Binding-site contacts:
Ligand atom O7 contacts residue PRO547 of chain 1.A at 4.0 Å.
Ligand atom C2 contacts residue ASN551 of chain 1.A at 2.5 Å.
Ligand atom O5 contacts residue PRO547 of chain 1.A at 4.1 Å.
Ligand atom C7 contacts residue PRO547 of chain 1.A at 3.8 Å (hydrophobic).
Ligand atom C1 contacts residue ASP550 of chain 1.A at 4.0 Å.
Ligand atom O6 contacts residue HIS545 of chain 1.A at 4.4 Å.
Ligand atom O5 contacts residue GLY546 of chain 1.A at 4.3 Å.
Ligand atom O6 contacts residue ASN551 of chain 1.A at 4.0 Å.
Ligand atom C8 contacts residue GLY548 of chain 1.A at 4.4 Å.
Ligand atom N2 contacts residue PRO547 of chain 1.A at 3.6 Å.
Ligand atom N2 contacts residue ASP550 of chain 1.A at 3.7 Å.
Ligand atom C2 contacts residue ASP550 of chain 1.A at 4.4 Å.
Ligand atom N2 contacts residue ASN551 of chain 1.A at 2.9 Å (h-bond).
Ligand atom C3 contacts residue ASN551 of chain 1.A at 3.9 Å.
Ligand atom C8 contacts residue ASP550 of chain 1.A at 3.7 Å.
Ligand atom C1 contacts residue PRO547 of chain 1.A at 4.3 Å (hydrophobic).
Ligand atom C7 contacts residue ASP550 of chain 1.A at 4.3 Å.
Ligand atom C8 contacts residue PRO547 of chain 1.A at 3.9 Å (hydrophobic).
Ligand atom C2 contacts residue PRO547 of chain 1.A at 4.1 Å (hydrophobic).
Ligand atom C1 contacts residue ASN551 of chain 1.A at 1.5 Å.
Ligand atom C5 contacts residue ASN551 of chain 1.A at 3.6 Å.
Ligand atom O5 contacts residue ASN551 of chain 1.A at 2.3 Å (h-bond).
Ligand atom C7 contacts residue ASN551 of chain 1.A at 4.1 Å.
Ligand atom C4 contacts residue ASN551 of chain 1.A at 4.3 Å.

Sequence of chain 1.A:
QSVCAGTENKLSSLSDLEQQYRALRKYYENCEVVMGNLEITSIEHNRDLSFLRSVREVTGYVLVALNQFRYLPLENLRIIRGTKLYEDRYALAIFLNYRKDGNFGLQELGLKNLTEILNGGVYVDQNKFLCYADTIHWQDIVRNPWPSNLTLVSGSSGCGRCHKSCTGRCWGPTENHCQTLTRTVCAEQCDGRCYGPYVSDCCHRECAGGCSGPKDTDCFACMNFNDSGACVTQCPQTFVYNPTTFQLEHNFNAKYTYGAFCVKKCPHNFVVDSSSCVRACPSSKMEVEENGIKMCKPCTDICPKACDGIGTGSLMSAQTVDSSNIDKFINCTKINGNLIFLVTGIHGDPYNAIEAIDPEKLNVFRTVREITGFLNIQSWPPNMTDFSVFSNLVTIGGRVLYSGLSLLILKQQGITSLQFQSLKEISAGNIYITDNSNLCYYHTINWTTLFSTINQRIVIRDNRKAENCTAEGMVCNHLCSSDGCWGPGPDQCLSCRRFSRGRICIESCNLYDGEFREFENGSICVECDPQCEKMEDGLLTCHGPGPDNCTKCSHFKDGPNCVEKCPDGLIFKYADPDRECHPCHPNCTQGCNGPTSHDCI

A protein and the small-molecule ligand that binds it are described below.
Small molecule (SMILES): CC(=O)N[C@H]1[C@H](O[C@H]2[C@H](O)[C@@H](NC(C)=O)CO[C@@H]2CO)O[C@H](CO)[C@@H](O[C@@H]2O[C@H](CO[C@H]3O[C@H](CO)[C@@H](O)[C@H](O)[C@@H]3O)[C@@H](O)[C@H](O[C@H]3O[C@H](CO)[C@@H](O)[C@H](O)[C@@H]3O)[C@@H]2O)[C@@H]1O